Binding-site contacts:
Ligand atom C1 contacts residue THR261 of chain 1.A at 3.6 Å.
Ligand atom N2 contacts residue THR261 of chain 1.A at 4.0 Å.
Ligand atom C7 contacts residue ASN259 of chain 1.A at 3.1 Å.
Ligand atom O5 contacts residue CYS262 of chain 1.A at 3.5 Å (h-bond).
Ligand atom C3 contacts residue ASN259 of chain 1.A at 3.8 Å.
Ligand atom C2 contacts residue THR261 of chain 1.A at 4.3 Å.
Ligand atom O5 contacts residue ASN259 of chain 1.A at 2.4 Å (h-bond).
Ligand atom C7 contacts residue THR261 of chain 1.A at 3.2 Å.
Ligand atom C4 contacts residue ASN259 of chain 1.A at 4.2 Å.
Ligand atom O6 contacts residue CYS262 of chain 1.A at 3.9 Å.
Ligand atom C8 contacts residue THR261 of chain 1.A at 3.9 Å.
Ligand atom O6 contacts residue CYS271 of chain 1.A at 3.4 Å (h-bond).
Ligand atom C1 contacts residue CYS262 of chain 1.A at 3.8 Å (hydrophobic).
Ligand atom C1 contacts residue ASN259 of chain 1.A at 1.4 Å.
Ligand atom C5 contacts residue ASN259 of chain 1.A at 3.7 Å.
Ligand atom C8 contacts residue ASN259 of chain 1.A at 3.6 Å.
Ligand atom O7 contacts residue ASN259 of chain 1.A at 3.4 Å (h-bond).
Ligand atom N2 contacts residue ASN259 of chain 1.A at 3.0 Å (h-bond).
Ligand atom O7 contacts residue THR261 of chain 1.A at 2.5 Å (h-bond).
Ligand atom C2 contacts residue ASN259 of chain 1.A at 2.4 Å.

Sequence of chain 1.A:
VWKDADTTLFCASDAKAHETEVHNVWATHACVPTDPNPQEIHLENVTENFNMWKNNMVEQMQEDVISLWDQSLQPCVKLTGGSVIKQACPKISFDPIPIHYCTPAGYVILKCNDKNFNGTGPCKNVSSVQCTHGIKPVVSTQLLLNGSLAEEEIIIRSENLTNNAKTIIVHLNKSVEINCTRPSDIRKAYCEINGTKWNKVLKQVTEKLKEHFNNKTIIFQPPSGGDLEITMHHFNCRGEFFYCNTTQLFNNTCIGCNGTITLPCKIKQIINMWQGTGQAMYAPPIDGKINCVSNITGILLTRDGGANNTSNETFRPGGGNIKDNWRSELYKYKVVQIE

The protein below binds the small molecule below.
Small molecule (SMILES): CC(=O)N[C@@H]1[C@@H](O)[C@H](O)[C@@H](CO)O[C@H]1O